Binding-site contacts:
Ligand atom C2 contacts residue THR38 of chain 1.A at 4.2 Å.
Ligand atom N7 contacts residue ASP46 of chain 1.A at 4.5 Å.
Ligand atom N7 contacts residue GOL1 of chain 1.G at 1.7 Å (h-bond).
Ligand atom C6 contacts residue ASP39 of chain 1.A at 3.9 Å.
Ligand atom N6 contacts residue LEU43 of chain 1.A at 3.4 Å (h-bond).
Ligand atom N6 contacts residue GOL1 of chain 1.G at 3.6 Å (h-bond).
Ligand atom C2' contacts residue GOL1 of chain 1.G at 3.3 Å.
Ligand atom C5' contacts residue ARG42 of chain 1.A at 3.3 Å.
Ligand atom C6 contacts residue GOL1 of chain 1.G at 3.5 Å.
Ligand atom N6 contacts residue THR38 of chain 1.A at 4.1 Å.
Ligand atom C4' contacts residue ARG42 of chain 1.A at 4.0 Å.
Ligand atom C4 contacts residue ARG42 of chain 1.A at 3.5 Å.
Ligand atom C3' contacts residue GOL1 of chain 1.G at 4.0 Å.
Ligand atom N9 contacts residue GOL1 of chain 1.G at 2.1 Å (h-bond).
Ligand atom N3 contacts residue GOL1 of chain 1.G at 3.8 Å.
Ligand atom C6 contacts residue ARG42 of chain 1.A at 3.9 Å.
Ligand atom N7 contacts residue ARG42 of chain 1.A at 4.2 Å.
Ligand atom N3 contacts residue ARG42 of chain 1.A at 3.7 Å.
Ligand atom C2 contacts residue ASP37 of chain 1.A at 4.0 Å.
Ligand atom N1 contacts residue THR38 of chain 1.A at 3.8 Å.
Ligand atom C2 contacts residue ARG42 of chain 1.A at 4.3 Å.
Ligand atom C1' contacts residue ARG42 of chain 1.A at 4.0 Å.
Ligand atom O4' contacts residue GOL1 of chain 1.G at 4.2 Å.
Ligand atom C5 contacts residue ARG42 of chain 1.A at 4.0 Å.
Ligand atom N6 contacts residue ARG42 of chain 1.A at 4.0 Å.
Ligand atom C8 contacts residue ARG42 of chain 1.A at 4.2 Å.
Ligand atom O5' contacts residue ARG42 of chain 1.A at 3.1 Å (salt-bridge).
Ligand atom N1 contacts residue ASP39 of chain 1.A at 2.8 Å (salt-bridge).
Ligand atom N1 contacts residue ARG42 of chain 1.A at 4.3 Å.
Ligand atom C2 contacts residue GOL1 of chain 1.G at 4.1 Å.
Ligand atom C8 contacts residue GOL1 of chain 1.G at 1.4 Å.
Ligand atom C4 contacts residue GOL1 of chain 1.G at 2.7 Å.
Ligand atom C5 contacts residue GOL1 of chain 1.G at 2.5 Å.
Ligand atom N1 contacts residue GOL1 of chain 1.G at 3.9 Å.
Ligand atom O2' contacts residue GOL1 of chain 1.G at 4.5 Å.
Ligand atom C2 contacts residue ASP39 of chain 1.A at 3.5 Å.
Ligand atom C1' contacts residue GOL1 of chain 1.G at 3.2 Å.
Ligand atom N9 contacts residue ARG42 of chain 1.A at 3.8 Å.
Ligand atom O4' contacts residue ARG42 of chain 1.A at 3.3 Å (salt-bridge).
Ligand atom N6 contacts residue ASP39 of chain 1.A at 3.3 Å (salt-bridge).

Sequence of chain 1.A:
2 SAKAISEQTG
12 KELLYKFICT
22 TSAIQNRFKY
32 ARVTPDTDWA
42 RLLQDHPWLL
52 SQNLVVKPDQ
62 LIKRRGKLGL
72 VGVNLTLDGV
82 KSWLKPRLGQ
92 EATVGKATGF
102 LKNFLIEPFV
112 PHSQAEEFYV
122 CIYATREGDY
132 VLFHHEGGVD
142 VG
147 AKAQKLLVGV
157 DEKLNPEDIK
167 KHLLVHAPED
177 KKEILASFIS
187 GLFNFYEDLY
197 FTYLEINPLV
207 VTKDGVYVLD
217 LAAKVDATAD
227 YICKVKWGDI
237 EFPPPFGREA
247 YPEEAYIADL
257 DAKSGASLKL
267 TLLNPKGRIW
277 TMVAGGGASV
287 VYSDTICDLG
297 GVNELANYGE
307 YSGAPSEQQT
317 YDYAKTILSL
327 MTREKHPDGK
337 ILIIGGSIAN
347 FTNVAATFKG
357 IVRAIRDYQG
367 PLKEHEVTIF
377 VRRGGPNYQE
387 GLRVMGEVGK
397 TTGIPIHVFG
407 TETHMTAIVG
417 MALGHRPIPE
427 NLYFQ

This small molecule binds to this protein.
Small molecule (SMILES): Nc1ncnc2c1ncn2[C@@H]1O[C@H](CO)[C@@H](O)[C@H]1O